Binding-site contacts:
Ligand atom C4 contacts residue ASN220 of chain 1.C at 4.2 Å.
Ligand atom C5 contacts residue ASN220 of chain 1.C at 3.7 Å.
Ligand atom O6 contacts residue THR94 of chain 1.C at 3.2 Å.
Ligand atom C8 contacts residue GLU451 of chain 1.B at 4.5 Å.
Ligand atom C5 contacts residue THR94 of chain 1.C at 4.4 Å.
Ligand atom O7 contacts residue ASN220 of chain 1.C at 3.9 Å.
Ligand atom C6 contacts residue THR222 of chain 1.C at 4.3 Å.
Ligand atom C6 contacts residue THR94 of chain 1.C at 3.8 Å.
Ligand atom O6 contacts residue THR222 of chain 1.C at 3.2 Å.
Ligand atom C8 contacts residue ASN220 of chain 1.C at 3.4 Å.
Ligand atom C1 contacts residue ASN220 of chain 1.C at 1.4 Å.
Ligand atom C5 contacts residue THR222 of chain 1.C at 4.3 Å.
Ligand atom C8 contacts residue LYS448 of chain 1.B at 3.5 Å.
Ligand atom O5 contacts residue ASN220 of chain 1.C at 2.4 Å (h-bond).
Ligand atom O5 contacts residue THR222 of chain 1.C at 4.4 Å.
Ligand atom N2 contacts residue ASN220 of chain 1.C at 2.5 Å (h-bond).
Ligand atom C7 contacts residue ASN220 of chain 1.C at 3.1 Å.
Ligand atom C2 contacts residue ASN220 of chain 1.C at 2.4 Å.
Ligand atom C3 contacts residue ASN220 of chain 1.C at 3.8 Å.
Ligand atom O5 contacts residue THR94 of chain 1.C at 3.7 Å.

This small molecule binds to this protein.
Small molecule (SMILES): CC(=O)N[C@@H]1[C@@H](O)[C@H](O)[C@@H](CO)O[C@H]1O

Sequence of chain 1.B:
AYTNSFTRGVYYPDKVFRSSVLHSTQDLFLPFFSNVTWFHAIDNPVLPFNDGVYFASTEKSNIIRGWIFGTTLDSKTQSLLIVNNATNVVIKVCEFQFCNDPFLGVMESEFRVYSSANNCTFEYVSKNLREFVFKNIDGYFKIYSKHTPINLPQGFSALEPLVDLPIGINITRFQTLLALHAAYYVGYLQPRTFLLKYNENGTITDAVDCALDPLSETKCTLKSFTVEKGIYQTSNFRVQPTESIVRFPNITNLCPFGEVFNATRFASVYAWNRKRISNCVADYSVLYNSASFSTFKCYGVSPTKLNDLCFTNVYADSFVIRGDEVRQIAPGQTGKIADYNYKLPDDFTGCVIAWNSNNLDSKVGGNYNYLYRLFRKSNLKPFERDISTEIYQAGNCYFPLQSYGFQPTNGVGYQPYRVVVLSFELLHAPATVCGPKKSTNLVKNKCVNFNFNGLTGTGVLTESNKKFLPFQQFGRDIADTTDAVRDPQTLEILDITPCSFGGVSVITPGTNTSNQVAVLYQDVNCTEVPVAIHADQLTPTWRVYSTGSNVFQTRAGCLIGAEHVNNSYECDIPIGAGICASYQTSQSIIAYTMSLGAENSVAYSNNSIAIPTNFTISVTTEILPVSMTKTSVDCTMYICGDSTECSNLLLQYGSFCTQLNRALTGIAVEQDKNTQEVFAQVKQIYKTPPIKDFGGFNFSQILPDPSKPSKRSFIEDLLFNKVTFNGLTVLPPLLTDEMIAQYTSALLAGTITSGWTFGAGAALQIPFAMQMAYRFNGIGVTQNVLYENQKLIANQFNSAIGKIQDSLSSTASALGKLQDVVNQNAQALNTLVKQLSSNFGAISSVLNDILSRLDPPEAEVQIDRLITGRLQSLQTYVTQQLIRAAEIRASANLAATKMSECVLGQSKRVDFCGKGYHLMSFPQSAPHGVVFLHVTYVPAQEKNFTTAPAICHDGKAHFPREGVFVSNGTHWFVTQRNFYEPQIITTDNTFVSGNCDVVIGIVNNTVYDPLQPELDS

Sequence of chain 1.C:
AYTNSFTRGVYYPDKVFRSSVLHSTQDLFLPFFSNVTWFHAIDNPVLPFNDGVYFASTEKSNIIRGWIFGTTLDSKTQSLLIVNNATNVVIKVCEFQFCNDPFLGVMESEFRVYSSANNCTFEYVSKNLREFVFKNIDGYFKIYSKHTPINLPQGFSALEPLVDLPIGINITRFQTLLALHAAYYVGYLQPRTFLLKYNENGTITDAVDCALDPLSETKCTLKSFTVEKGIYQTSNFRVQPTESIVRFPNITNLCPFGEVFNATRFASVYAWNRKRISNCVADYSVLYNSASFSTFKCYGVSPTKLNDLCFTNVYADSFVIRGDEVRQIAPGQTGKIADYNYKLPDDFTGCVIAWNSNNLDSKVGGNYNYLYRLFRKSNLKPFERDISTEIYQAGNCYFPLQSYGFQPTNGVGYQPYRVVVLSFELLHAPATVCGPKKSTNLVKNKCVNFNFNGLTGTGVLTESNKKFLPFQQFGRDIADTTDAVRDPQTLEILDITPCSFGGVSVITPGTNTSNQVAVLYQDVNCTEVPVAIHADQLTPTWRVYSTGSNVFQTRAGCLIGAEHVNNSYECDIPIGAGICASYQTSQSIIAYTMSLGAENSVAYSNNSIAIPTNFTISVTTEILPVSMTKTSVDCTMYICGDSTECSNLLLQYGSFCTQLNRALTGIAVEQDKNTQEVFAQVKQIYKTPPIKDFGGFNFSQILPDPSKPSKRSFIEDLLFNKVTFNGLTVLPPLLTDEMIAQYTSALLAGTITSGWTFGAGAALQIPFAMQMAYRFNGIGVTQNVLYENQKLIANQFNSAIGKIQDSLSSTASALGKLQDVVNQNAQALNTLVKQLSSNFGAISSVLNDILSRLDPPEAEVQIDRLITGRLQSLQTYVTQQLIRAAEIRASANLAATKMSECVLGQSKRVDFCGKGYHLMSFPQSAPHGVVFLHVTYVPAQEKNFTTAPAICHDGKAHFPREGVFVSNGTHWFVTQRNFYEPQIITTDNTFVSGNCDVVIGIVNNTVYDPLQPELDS